The protein below binds the small molecule below.
Small molecule (SMILES): CC(=O)N[C@@H]1[C@@H](O)[C@H](O)[C@@H](CO)O[C@H]1O

Sequence of chain 1.B:
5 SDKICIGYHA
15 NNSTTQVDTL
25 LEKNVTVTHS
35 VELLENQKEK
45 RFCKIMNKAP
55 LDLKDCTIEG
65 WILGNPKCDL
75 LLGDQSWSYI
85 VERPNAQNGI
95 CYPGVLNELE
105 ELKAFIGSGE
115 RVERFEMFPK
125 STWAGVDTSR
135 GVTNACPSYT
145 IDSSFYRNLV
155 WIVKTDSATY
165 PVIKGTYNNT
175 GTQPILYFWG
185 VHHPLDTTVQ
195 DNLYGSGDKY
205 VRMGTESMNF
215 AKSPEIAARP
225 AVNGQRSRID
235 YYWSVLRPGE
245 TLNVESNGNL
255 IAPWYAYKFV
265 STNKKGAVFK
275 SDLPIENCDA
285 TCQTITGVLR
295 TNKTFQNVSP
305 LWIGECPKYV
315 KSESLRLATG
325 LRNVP

Binding-site contacts:
Ligand atom C1 contacts residue ASN16 of chain 1.B at 1.4 Å.
Ligand atom C4 contacts residue ASN16 of chain 1.B at 4.3 Å.
Ligand atom N2 contacts residue ASN16 of chain 1.B at 2.9 Å (h-bond).
Ligand atom O7 contacts residue ASN16 of chain 1.B at 3.9 Å.
Ligand atom C7 contacts residue ASN16 of chain 1.B at 3.6 Å.
Ligand atom C3 contacts residue ASN16 of chain 1.B at 3.8 Å.
Ligand atom O5 contacts residue ASN16 of chain 1.B at 2.4 Å (h-bond).
Ligand atom C5 contacts residue ASN16 of chain 1.B at 3.7 Å.
Ligand atom C2 contacts residue ASN16 of chain 1.B at 2.5 Å.
Ligand atom O6 contacts residue ASN16 of chain 1.B at 4.2 Å.